Binding-site contacts:
Ligand atom O7 contacts residue ASN79 of chain 1.D at 2.9 Å (h-bond).
Ligand atom O5 contacts residue ASN82 of chain 1.D at 2.4 Å (h-bond).
Ligand atom C2 contacts residue ASN82 of chain 1.D at 2.4 Å.
Ligand atom O7 contacts residue GLU104 of chain 1.E at 2.9 Å (salt-bridge).
Ligand atom C7 contacts residue GLU104 of chain 1.E at 4.0 Å.
Ligand atom N2 contacts residue GLY78 of chain 1.D at 4.5 Å.
Ligand atom C1 contacts residue ASN82 of chain 1.D at 1.4 Å.
Ligand atom O7 contacts residue HIS75 of chain 1.D at 4.0 Å.
Ligand atom N2 contacts residue ASN82 of chain 1.D at 2.9 Å (h-bond).
Ligand atom C5 contacts residue ASN82 of chain 1.D at 3.7 Å.
Ligand atom C7 contacts residue HIS75 of chain 1.D at 4.1 Å.
Ligand atom C3 contacts residue ASN82 of chain 1.D at 3.8 Å.
Ligand atom N2 contacts residue ASN79 of chain 1.D at 4.1 Å.
Ligand atom C8 contacts residue ASN79 of chain 1.D at 3.1 Å.
Ligand atom O7 contacts residue ASN82 of chain 1.D at 3.8 Å.
Ligand atom C7 contacts residue ASN82 of chain 1.D at 3.5 Å.
Ligand atom C7 contacts residue ASN79 of chain 1.D at 3.1 Å.
Ligand atom C5 contacts residue ARG293 of chain 1.C at 4.3 Å.
Ligand atom C8 contacts residue GLY78 of chain 1.D at 4.1 Å.
Ligand atom C8 contacts residue HIS75 of chain 1.D at 3.4 Å.
Ligand atom C4 contacts residue ASN82 of chain 1.D at 4.2 Å.

This small molecule binds to this protein.
Small molecule (SMILES): CC(=O)N[C@@H]1[C@@H](O)[C@H](O)[C@@H](CO)O[C@H]1O

Sequence of chain 1.D:
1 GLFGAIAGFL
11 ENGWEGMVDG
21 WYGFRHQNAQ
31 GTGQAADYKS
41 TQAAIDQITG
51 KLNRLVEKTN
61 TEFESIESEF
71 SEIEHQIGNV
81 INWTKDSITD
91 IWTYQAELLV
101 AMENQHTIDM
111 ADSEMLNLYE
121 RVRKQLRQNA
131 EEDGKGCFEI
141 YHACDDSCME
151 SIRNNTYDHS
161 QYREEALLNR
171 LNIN

Sequence of chain 1.E:
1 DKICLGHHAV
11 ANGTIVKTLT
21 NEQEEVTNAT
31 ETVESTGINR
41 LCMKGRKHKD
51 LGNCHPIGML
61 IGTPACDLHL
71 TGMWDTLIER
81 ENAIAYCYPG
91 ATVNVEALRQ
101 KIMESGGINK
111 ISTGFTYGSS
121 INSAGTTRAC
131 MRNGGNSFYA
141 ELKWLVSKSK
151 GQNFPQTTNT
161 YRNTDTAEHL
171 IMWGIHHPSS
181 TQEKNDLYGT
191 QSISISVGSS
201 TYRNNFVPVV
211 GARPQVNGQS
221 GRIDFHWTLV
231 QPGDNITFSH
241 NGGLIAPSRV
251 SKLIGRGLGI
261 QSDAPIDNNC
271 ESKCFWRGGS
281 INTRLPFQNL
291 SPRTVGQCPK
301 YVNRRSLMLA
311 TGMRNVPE

Sequence of chain 1.C:
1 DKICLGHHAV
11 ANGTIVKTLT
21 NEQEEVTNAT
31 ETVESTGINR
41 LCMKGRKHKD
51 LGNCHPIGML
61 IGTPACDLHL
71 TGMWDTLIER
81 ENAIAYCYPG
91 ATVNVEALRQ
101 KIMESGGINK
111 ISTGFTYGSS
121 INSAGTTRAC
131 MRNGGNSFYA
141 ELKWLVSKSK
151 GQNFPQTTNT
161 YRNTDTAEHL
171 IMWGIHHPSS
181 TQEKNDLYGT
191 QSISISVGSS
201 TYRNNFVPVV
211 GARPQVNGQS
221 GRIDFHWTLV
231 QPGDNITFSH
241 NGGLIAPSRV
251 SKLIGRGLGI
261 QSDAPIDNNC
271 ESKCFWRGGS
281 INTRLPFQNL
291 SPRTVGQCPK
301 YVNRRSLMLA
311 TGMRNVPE